A protein and the small-molecule ligand that binds it are described below.
Small molecule (SMILES): CC(=O)N[C@@H]1[C@@H](O)[C@H](O)[C@@H](CO)O[C@H]1O

Binding-site contacts:
Ligand atom C7 contacts residue ASN616 of chain 1.C at 3.4 Å.
Ligand atom O7 contacts residue ASN616 of chain 1.C at 3.2 Å (h-bond).
Ligand atom C8 contacts residue GLN644 of chain 1.C at 3.7 Å.
Ligand atom C7 contacts residue GLN644 of chain 1.C at 4.0 Å.
Ligand atom O7 contacts residue GLN644 of chain 1.C at 3.7 Å.
Ligand atom C1 contacts residue ASN616 of chain 1.C at 1.4 Å.
Ligand atom C5 contacts residue ASN616 of chain 1.C at 3.7 Å.
Ligand atom C4 contacts residue ASN616 of chain 1.C at 4.2 Å.
Ligand atom N2 contacts residue ASN616 of chain 1.C at 2.9 Å (h-bond).
Ligand atom C8 contacts residue ASN616 of chain 1.C at 4.1 Å.
Ligand atom C3 contacts residue ASN616 of chain 1.C at 3.8 Å.
Ligand atom C2 contacts residue ASN616 of chain 1.C at 2.5 Å.
Ligand atom O5 contacts residue ASN616 of chain 1.C at 2.4 Å (h-bond).

Sequence of chain 1.C:
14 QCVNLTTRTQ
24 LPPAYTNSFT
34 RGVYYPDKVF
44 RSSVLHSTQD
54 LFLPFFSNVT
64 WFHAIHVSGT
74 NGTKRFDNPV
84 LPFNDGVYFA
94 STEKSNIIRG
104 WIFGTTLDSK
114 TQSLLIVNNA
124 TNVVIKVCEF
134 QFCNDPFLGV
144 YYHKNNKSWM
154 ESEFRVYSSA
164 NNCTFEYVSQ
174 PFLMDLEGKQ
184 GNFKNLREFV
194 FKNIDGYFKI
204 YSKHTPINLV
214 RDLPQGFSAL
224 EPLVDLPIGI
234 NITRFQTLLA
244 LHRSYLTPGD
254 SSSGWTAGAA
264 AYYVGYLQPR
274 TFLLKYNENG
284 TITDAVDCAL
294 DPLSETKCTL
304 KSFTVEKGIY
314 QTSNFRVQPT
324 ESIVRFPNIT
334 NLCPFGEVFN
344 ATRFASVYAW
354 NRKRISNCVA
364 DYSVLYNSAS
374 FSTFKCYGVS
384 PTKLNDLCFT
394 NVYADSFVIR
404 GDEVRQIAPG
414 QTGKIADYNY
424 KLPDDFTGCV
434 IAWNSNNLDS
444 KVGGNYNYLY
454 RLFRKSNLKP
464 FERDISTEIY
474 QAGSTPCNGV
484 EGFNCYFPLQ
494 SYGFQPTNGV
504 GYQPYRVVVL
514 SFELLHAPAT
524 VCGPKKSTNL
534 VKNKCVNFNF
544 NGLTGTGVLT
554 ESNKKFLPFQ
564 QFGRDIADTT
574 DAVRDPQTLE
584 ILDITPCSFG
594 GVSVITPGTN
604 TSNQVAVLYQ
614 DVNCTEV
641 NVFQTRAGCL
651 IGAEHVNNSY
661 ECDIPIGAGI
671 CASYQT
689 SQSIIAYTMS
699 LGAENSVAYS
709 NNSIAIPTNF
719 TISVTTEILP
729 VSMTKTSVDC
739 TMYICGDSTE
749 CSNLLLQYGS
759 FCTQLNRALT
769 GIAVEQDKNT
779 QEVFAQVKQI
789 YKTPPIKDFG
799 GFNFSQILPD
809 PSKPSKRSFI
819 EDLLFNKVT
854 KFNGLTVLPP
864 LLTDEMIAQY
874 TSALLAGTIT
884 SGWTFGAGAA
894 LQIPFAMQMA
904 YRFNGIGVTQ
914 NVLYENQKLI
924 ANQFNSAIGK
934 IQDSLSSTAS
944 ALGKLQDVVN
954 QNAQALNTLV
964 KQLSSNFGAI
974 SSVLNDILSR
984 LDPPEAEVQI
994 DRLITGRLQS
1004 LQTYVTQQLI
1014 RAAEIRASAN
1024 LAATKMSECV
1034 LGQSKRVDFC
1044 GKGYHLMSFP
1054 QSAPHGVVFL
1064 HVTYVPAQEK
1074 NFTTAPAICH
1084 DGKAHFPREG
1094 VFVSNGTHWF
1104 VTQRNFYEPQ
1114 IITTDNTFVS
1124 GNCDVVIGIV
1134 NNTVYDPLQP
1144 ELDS